Sequence of chain 1.B:
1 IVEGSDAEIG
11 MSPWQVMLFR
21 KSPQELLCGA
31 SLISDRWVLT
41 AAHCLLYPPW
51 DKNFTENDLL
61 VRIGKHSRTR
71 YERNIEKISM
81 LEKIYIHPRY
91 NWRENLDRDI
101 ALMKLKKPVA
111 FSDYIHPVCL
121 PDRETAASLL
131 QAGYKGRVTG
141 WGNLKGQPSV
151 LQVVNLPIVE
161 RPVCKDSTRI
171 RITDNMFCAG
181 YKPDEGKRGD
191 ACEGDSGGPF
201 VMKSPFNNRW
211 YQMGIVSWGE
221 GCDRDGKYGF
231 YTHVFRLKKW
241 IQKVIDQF

This small molecule binds to this protein.
Small molecule (SMILES): CC(=O)N[C@@H]1[C@@H](O)[C@H](O)[C@@H](CO)O[C@H]1O

Binding-site contacts:
Ligand atom C6 contacts residue ASN53 of chain 1.B at 4.3 Å.
Ligand atom C4 contacts residue ASN53 of chain 1.B at 3.7 Å.
Ligand atom N2 contacts residue ASN53 of chain 1.B at 4.3 Å.
Ligand atom O6 contacts residue PRO48 of chain 1.B at 3.9 Å.
Ligand atom C5 contacts residue ASN53 of chain 1.B at 3.8 Å.
Ligand atom C3 contacts residue ASN53 of chain 1.B at 3.9 Å.
Ligand atom C2 contacts residue ASN53 of chain 1.B at 3.1 Å.
Ligand atom O6 contacts residue ASN53 of chain 1.B at 3.7 Å.
Ligand atom C6 contacts residue PRO48 of chain 1.B at 3.7 Å (hydrophobic).
Ligand atom O3 contacts residue ASN53 of chain 1.B at 4.3 Å.
Ligand atom O3 contacts residue LEU46 of chain 1.B at 4.3 Å.
Ligand atom O5 contacts residue ASN53 of chain 1.B at 2.9 Å (h-bond).
Ligand atom O4 contacts residue LEU46 of chain 1.B at 4.0 Å.
Ligand atom C1 contacts residue ASN53 of chain 1.B at 3.2 Å.
Ligand atom O7 contacts residue ASN53 of chain 1.B at 3.8 Å.
Ligand atom O4 contacts residue PRO48 of chain 1.B at 4.2 Å.
Ligand atom C4 contacts residue LEU46 of chain 1.B at 3.9 Å (hydrophobic).
Ligand atom C7 contacts residue ASN53 of chain 1.B at 4.4 Å.